Sequence of chain 3.A:
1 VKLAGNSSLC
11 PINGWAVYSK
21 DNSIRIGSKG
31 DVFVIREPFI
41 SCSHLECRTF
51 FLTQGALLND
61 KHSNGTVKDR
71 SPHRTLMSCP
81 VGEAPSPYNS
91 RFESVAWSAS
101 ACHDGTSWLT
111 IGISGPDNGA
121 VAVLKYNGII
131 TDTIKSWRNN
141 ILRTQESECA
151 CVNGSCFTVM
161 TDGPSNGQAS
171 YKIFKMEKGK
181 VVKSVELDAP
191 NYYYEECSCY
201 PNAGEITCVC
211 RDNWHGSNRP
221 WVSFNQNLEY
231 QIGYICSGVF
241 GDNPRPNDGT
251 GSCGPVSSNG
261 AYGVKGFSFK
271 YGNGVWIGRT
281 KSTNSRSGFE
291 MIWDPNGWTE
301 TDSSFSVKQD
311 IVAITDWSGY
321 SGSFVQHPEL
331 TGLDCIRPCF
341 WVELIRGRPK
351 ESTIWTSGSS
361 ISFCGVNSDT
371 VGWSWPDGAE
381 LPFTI

Binding-site contacts:
Ligand atom O1B contacts residue ARG286 of chain 3.A at 2.8 Å (salt-bridge).
Ligand atom NH1 contacts residue TRP97 of chain 3.A at 3.1 Å (h-bond).
Ligand atom C6 contacts residue TYR320 of chain 3.A at 3.7 Å (hydrophobic).
Ligand atom NH1 contacts residue GLU146 of chain 3.A at 3.1 Å (salt-bridge).
Ligand atom C2 contacts residue TYR320 of chain 3.A at 2.9 Å (hydrophobic).
Ligand atom C6 contacts residue GLU196 of chain 3.A at 3.6 Å.
Ligand atom O10 contacts residue ASP69 of chain 3.A at 3.4 Å.
Ligand atom C11 contacts residue TRP97 of chain 3.A at 3.6 Å (hydrophobic).
Ligand atom NE contacts residue GLU37 of chain 3.A at 3.4 Å (salt-bridge).
Ligand atom C9 contacts residue SER165 of chain 3.A at 3.7 Å.
Ligand atom NH2 contacts residue ARG74 of chain 3.A at 3.0 Å (salt-bridge).
Ligand atom O1A contacts residue TYR262 of chain 3.A at 3.3 Å (h-bond).
Ligand atom C3 contacts residue TYR320 of chain 3.A at 3.2 Å (hydrophobic).
Ligand atom C3 contacts residue GLU37 of chain 3.A at 3.6 Å.
Ligand atom CZ contacts residue GLU37 of chain 3.A at 3.6 Å.
Ligand atom O6 contacts residue TYR320 of chain 3.A at 3.3 Å (h-bond).
Ligand atom O1B contacts residue TYR320 of chain 3.A at 3.6 Å (h-bond).
Ligand atom C4 contacts residue ASP69 of chain 3.A at 3.5 Å.
Ligand atom O9 contacts residue ARG143 of chain 3.A at 3.3 Å (salt-bridge).
Ligand atom O8 contacts residue GLU195 of chain 3.A at 2.6 Å (salt-bridge).
Ligand atom C8 contacts residue GLU195 of chain 3.A at 3.6 Å.
Ligand atom C9 contacts residue ASN213 of chain 3.A at 3.6 Å.
Ligand atom NH2 contacts residue ASP69 of chain 3.A at 2.8 Å (salt-bridge).
Ligand atom CZ contacts residue TRP97 of chain 3.A at 3.4 Å (hydrophobic).
Ligand atom O10 contacts residue ARG70 of chain 3.A at 2.8 Å (salt-bridge).
Ligand atom NH2 contacts residue TRP97 of chain 3.A at 2.9 Å (h-bond).
Ligand atom C1 contacts residue TYR320 of chain 3.A at 3.1 Å (hydrophobic).
Ligand atom O1B contacts residue ARG36 of chain 3.A at 2.8 Å (salt-bridge).
Ligand atom O1A contacts residue TYR320 of chain 3.A at 3.5 Å (h-bond).
Ligand atom C9 contacts residue GLU195 of chain 3.A at 3.5 Å.
Ligand atom O8 contacts residue GLU196 of chain 3.A at 3.7 Å.
Ligand atom O1A contacts residue ARG211 of chain 3.A at 3.2 Å (salt-bridge).
Ligand atom C3 contacts residue ASP69 of chain 3.A at 3.1 Å.
Ligand atom C1 contacts residue ARG286 of chain 3.A at 3.6 Å.
Ligand atom NE contacts residue ASP69 of chain 3.A at 3.0 Å (salt-bridge).
Ligand atom O9 contacts residue GLU195 of chain 3.A at 2.5 Å (salt-bridge).
Ligand atom C4 contacts residue TYR320 of chain 3.A at 3.6 Å (hydrophobic).
Ligand atom O8 contacts residue ARG211 of chain 3.A at 3.5 Å.
Ligand atom O1A contacts residue ARG286 of chain 3.A at 2.8 Å (salt-bridge).
Ligand atom O9 contacts residue SER165 of chain 3.A at 3.6 Å.

This protein binds this small molecule.
Small molecule (SMILES): [H]/N=C(\N)N[C@H]1C=C(C(=O)O)O[C@@H]([C@H](O)[C@H](O)CO)[C@@H]1NC(C)=O